Binding-site contacts:
Ligand atom C4 contacts residue GLY32 of chain 1.A at 3.6 Å.
Ligand atom C3 contacts residue GLY249 of chain 1.A at 3.4 Å.
Ligand atom N24 contacts residue ASP51 of chain 1.A at 2.6 Å (salt-bridge).
Ligand atom O2 contacts residue GLY32 of chain 1.A at 3.4 Å.
Ligand atom C32 contacts residue TYR90 of chain 1.A at 3.7 Å (hydrophobic).
Ligand atom C1 contacts residue SER29 of chain 1.A at 3.1 Å.
Ligand atom C13 contacts residue ILE137 of chain 1.A at 3.5 Å (hydrophobic).
Ligand atom C6 contacts residue ILE129 of chain 1.A at 3.4 Å (hydrophobic).
Ligand atom N25 contacts residue ASP51 of chain 1.A at 2.7 Å (salt-bridge).
Ligand atom N25 contacts residue GLY249 of chain 1.A at 3.5 Å (h-bond).
Ligand atom C4 contacts residue THR251 of chain 1.A at 3.7 Å.
Ligand atom O2 contacts residue SER248 of chain 1.A at 3.3 Å (h-bond).
Ligand atom C13 contacts residue PHE127 of chain 1.A at 3.7 Å (hydrophobic).
Ligand atom C4 contacts residue GLN31 of chain 1.A at 3.6 Å.
Ligand atom C5 contacts residue GLY30 of chain 1.A at 3.5 Å.
Ligand atom O2 contacts residue GLY249 of chain 1.A at 3.4 Å.
Ligand atom C21 contacts residue ASP247 of chain 1.A at 3.6 Å.
Ligand atom C12 contacts residue PHE127 of chain 1.A at 3.6 Å (hydrophobic).
Ligand atom C4 contacts residue GLY30 of chain 1.A at 3.6 Å.
Ligand atom N31 contacts residue ACT1 of chain 1.B at 3.7 Å.
Ligand atom C12 contacts residue ILE137 of chain 1.A at 3.6 Å (hydrophobic).
Ligand atom N25 contacts residue ASP247 of chain 1.A at 2.9 Å (salt-bridge).
Ligand atom C29 contacts residue SER54 of chain 1.A at 3.6 Å.
Ligand atom F9 contacts residue GLY249 of chain 1.A at 2.8 Å.
Ligand atom F26 contacts residue GLN92 of chain 1.A at 3.5 Å.
Ligand atom C19 contacts residue GLN92 of chain 1.A at 3.7 Å.
Ligand atom C29 contacts residue ASP51 of chain 1.A at 3.3 Å.
Ligand atom C21 contacts residue THR250 of chain 1.A at 3.4 Å.
Ligand atom C15 contacts residue GLY249 of chain 1.A at 3.4 Å.
Ligand atom C8 contacts residue GLY249 of chain 1.A at 3.0 Å.
Ligand atom C1 contacts residue SER248 of chain 1.A at 3.3 Å.
Ligand atom F9 contacts residue LEU49 of chain 1.A at 3.0 Å.
Ligand atom C23 contacts residue GLY249 of chain 1.A at 3.5 Å.
Ligand atom C1 contacts residue THR250 of chain 1.A at 3.6 Å.
Ligand atom C32 contacts residue ACT1 of chain 1.B at 3.4 Å.
Ligand atom C23 contacts residue ASP51 of chain 1.A at 3.3 Å.
Ligand atom C7 contacts residue GLY249 of chain 1.A at 3.7 Å.
Ligand atom N31 contacts residue TRP95 of chain 1.A at 3.1 Å (h-bond).
Ligand atom N22 contacts residue GLY249 of chain 1.A at 3.7 Å.
Ligand atom C11 contacts residue TRP134 of chain 1.A at 3.6 Å (hydrophobic).

The protein below binds the small molecule below.
Small molecule (SMILES): COc1cccc(-c2cccc([C@@]3(c4ccncc4)N=C(N)N4CC(F)(F)CN=C43)c2)c1F

Sequence of chain 1.A:
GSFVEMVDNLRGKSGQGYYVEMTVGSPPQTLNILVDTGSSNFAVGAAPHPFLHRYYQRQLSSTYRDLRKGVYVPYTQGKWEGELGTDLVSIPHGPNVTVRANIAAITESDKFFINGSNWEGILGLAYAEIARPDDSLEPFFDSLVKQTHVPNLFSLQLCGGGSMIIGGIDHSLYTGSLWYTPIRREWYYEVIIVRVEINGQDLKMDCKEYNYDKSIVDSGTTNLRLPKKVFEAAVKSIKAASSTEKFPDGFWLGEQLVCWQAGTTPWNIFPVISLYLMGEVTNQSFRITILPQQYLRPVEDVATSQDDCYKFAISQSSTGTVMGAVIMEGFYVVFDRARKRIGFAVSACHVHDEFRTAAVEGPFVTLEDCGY